Sequence of chain 1.A:
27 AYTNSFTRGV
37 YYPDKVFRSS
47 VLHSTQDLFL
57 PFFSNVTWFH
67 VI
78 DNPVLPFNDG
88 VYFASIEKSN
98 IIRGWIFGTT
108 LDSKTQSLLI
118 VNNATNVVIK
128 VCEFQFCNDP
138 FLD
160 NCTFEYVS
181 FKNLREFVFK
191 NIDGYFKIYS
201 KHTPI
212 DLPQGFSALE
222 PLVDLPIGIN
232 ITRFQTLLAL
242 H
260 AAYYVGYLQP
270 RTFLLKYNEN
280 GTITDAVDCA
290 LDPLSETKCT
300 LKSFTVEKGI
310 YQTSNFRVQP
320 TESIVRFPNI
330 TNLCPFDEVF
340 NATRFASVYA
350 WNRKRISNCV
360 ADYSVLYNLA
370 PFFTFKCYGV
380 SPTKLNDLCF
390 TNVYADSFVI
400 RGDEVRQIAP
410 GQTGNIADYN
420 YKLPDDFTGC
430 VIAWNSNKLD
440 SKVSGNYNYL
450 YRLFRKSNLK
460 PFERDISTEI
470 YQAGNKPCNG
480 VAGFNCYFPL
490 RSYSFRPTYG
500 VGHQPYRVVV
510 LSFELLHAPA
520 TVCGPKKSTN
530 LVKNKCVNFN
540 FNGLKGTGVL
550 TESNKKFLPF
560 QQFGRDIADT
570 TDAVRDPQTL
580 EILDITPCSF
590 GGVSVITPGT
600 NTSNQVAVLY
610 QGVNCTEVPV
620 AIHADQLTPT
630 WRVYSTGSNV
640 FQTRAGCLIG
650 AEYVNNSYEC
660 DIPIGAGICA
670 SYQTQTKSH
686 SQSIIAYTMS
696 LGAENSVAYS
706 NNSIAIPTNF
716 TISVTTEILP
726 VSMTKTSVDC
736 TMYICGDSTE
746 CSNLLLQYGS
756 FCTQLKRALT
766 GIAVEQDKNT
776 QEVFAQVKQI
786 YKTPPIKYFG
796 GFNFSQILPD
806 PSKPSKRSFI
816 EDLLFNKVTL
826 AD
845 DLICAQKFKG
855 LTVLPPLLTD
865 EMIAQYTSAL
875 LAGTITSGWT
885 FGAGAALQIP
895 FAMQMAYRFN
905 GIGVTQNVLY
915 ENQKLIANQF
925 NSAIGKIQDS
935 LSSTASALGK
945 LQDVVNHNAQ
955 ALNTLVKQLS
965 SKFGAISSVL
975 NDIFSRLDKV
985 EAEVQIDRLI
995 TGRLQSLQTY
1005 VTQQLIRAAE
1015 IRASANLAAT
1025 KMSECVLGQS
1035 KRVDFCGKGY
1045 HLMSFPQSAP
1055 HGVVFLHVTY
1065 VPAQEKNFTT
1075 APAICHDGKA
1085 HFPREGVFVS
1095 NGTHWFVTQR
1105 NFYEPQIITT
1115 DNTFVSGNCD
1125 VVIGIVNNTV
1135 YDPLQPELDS

Binding-site contacts:
Ligand atom C6 contacts residue VAL125 of chain 1.A at 3.7 Å (hydrophobic).
Ligand atom C8 contacts residue ASN120 of chain 1.A at 4.4 Å.
Ligand atom C1 contacts residue VAL125 of chain 1.A at 4.4 Å (hydrophobic).
Ligand atom O7 contacts residue ASN120 of chain 1.A at 3.6 Å (h-bond).
Ligand atom O4 contacts residue GLU164 of chain 1.A at 4.1 Å.
Ligand atom C7 contacts residue VAL166 of chain 1.A at 3.9 Å (hydrophobic).
Ligand atom C1 contacts residue VAL166 of chain 1.A at 4.1 Å (hydrophobic).
Ligand atom C2 contacts residue ASN120 of chain 1.A at 2.5 Å.
Ligand atom C4 contacts residue GLU164 of chain 1.A at 4.5 Å.
Ligand atom C6 contacts residue GLU164 of chain 1.A at 3.8 Å.
Ligand atom C6 contacts residue LYS127 of chain 1.A at 4.2 Å.
Ligand atom C4 contacts residue ASN120 of chain 1.A at 4.3 Å.
Ligand atom C6 contacts residue VAL166 of chain 1.A at 4.3 Å (hydrophobic).
Ligand atom O5 contacts residue VAL125 of chain 1.A at 3.8 Å.
Ligand atom C3 contacts residue ASN120 of chain 1.A at 3.8 Å.
Ligand atom C5 contacts residue VAL125 of chain 1.A at 3.7 Å (hydrophobic).
Ligand atom C8 contacts residue VAL166 of chain 1.A at 4.2 Å (hydrophobic).
Ligand atom C1 contacts residue ASN120 of chain 1.A at 1.4 Å.
Ligand atom O4 contacts residue VAL166 of chain 1.A at 4.3 Å.
Ligand atom O7 contacts residue VAL166 of chain 1.A at 3.4 Å.
Ligand atom C5 contacts residue GLU164 of chain 1.A at 4.0 Å.
Ligand atom C5 contacts residue ASN120 of chain 1.A at 3.7 Å.
Ligand atom O5 contacts residue ASN120 of chain 1.A at 2.4 Å (h-bond).
Ligand atom O6 contacts residue LYS127 of chain 1.A at 4.2 Å.
Ligand atom C7 contacts residue ASN120 of chain 1.A at 3.4 Å.
Ligand atom N2 contacts residue ASN120 of chain 1.A at 2.8 Å (h-bond).

This protein binds this small molecule.
Small molecule (SMILES): CC(=O)N[C@H]1[C@H](O[C@H]2[C@H](O)[C@@H](NC(C)=O)CO[C@@H]2CO)O[C@H](CO)[C@@H](O)[C@@H]1O